A protein and the small-molecule ligand that binds it are described below.
Small molecule (SMILES): C[N+](C)(C)CCS

Binding-site contacts:
Ligand atom C1 contacts residue ARG204 of chain 1.F at 4.3 Å.
Ligand atom SD contacts residue CYS195 of chain 1.F at 2.2 Å (h-bond).
Ligand atom C1 contacts residue CYS195 of chain 1.F at 3.9 Å (hydrophobic).
Ligand atom C1 contacts residue TYR62 of chain 1.F at 4.2 Å (hydrophobic).
Ligand atom C2 contacts residue ASN201 of chain 1.F at 4.3 Å.
Ligand atom SD contacts residue ARG204 of chain 1.F at 4.2 Å.
Ligand atom SD contacts residue ASN201 of chain 1.F at 4.0 Å.
Ligand atom C5 contacts residue HIS133 of chain 1.F at 4.4 Å.
Ligand atom SD contacts residue TYR62 of chain 1.F at 4.1 Å.

Sequence of chain 1.F:
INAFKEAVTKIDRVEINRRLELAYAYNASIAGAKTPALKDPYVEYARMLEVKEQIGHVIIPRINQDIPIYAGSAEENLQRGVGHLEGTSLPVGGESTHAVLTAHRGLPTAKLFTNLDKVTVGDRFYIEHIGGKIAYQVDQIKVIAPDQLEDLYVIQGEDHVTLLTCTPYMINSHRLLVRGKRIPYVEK